Sequence of chain 1.A:
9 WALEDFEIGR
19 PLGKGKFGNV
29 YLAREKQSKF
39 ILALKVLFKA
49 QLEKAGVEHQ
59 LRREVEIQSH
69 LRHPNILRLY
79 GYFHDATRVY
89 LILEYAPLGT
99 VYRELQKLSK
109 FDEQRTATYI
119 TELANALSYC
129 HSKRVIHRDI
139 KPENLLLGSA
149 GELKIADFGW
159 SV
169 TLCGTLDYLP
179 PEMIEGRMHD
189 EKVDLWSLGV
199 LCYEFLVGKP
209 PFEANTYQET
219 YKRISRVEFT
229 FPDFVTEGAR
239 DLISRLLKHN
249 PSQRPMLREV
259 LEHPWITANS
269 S

This protein binds this small molecule.
Small molecule (SMILES): C[C@H]1C[C@](Cc2nc(Nc3nccs3)cc3ccccc23)(C(=O)O)CCN1Cc1cccc(Cl)c1F

Binding-site contacts:
Ligand atom C4 contacts residue PRO95 of chain 1.A at 3.9 Å (hydrophobic).
Ligand atom C17 contacts residue TYR93 of chain 1.A at 3.6 Å (hydrophobic).
Ligand atom C16 contacts residue LEU20 of chain 1.A at 3.9 Å (hydrophobic).
Ligand atom C18 contacts residue TYR93 of chain 1.A at 3.6 Å (hydrophobic).
Ligand atom C12 contacts residue ARG18 of chain 1.A at 3.9 Å.
Ligand atom C9 contacts residue ALA94 of chain 1.A at 3.8 Å (hydrophobic).
Ligand atom C17 contacts residue ALA94 of chain 1.A at 3.5 Å (hydrophobic).
Ligand atom C3 contacts residue ASN142 of chain 1.A at 3.4 Å.
Ligand atom C22 contacts residue THR98 of chain 1.A at 3.5 Å.
Ligand atom C18 contacts residue ALA94 of chain 1.A at 3.7 Å (hydrophobic).
Ligand atom N29 contacts residue LEU20 of chain 1.A at 3.8 Å.
Ligand atom N28 contacts residue ALA94 of chain 1.A at 2.9 Å (h-bond).
Ligand atom N28 contacts residue LEU144 of chain 1.A at 3.8 Å.
Ligand atom C9 contacts residue TYR93 of chain 1.A at 3.9 Å (hydrophobic).
Ligand atom C9 contacts residue GLU92 of chain 1.A at 3.4 Å.
Ligand atom N31 contacts residue ALA94 of chain 1.A at 2.8 Å (h-bond).
Ligand atom C9 contacts residue LEU144 of chain 1.A at 3.8 Å (hydrophobic).
Ligand atom C8 contacts residue ALA94 of chain 1.A at 3.2 Å (hydrophobic).
Ligand atom C11 contacts residue ARG18 of chain 1.A at 3.9 Å.
Ligand atom C4 contacts residue GLY97 of chain 1.A at 3.7 Å.
Ligand atom C9 contacts residue ALA41 of chain 1.A at 3.8 Å (hydrophobic).
Ligand atom C26 contacts residue LEU20 of chain 1.A at 3.7 Å (hydrophobic).
Ligand atom CL1 contacts residue LEU91 of chain 1.A at 3.7 Å.
Ligand atom C21 contacts residue LEU20 of chain 1.A at 3.5 Å (hydrophobic).
Ligand atom C7 contacts residue ALA154 of chain 1.A at 3.3 Å (hydrophobic).
Ligand atom N28 contacts residue GLU92 of chain 1.A at 4.0 Å.
Ligand atom C10 contacts residue LEU144 of chain 1.A at 3.8 Å (hydrophobic).
Ligand atom C8 contacts residue TYR93 of chain 1.A at 3.5 Å (hydrophobic).
Ligand atom C6 contacts residue GLU141 of chain 1.A at 3.9 Å.
Ligand atom N28 contacts residue TYR93 of chain 1.A at 3.5 Å.
Ligand atom C27 contacts residue LEU20 of chain 1.A at 3.9 Å (hydrophobic).
Ligand atom S35 contacts residue LEU20 of chain 1.A at 3.9 Å.
Ligand atom C20 contacts residue LEU144 of chain 1.A at 3.9 Å (hydrophobic).
Ligand atom F34 contacts residue LEU20 of chain 1.A at 3.4 Å.
Ligand atom C8 contacts residue GLY97 of chain 1.A at 3.6 Å.
Ligand atom N31 contacts residue TYR93 of chain 1.A at 3.2 Å.
Ligand atom F34 contacts residue VAL28 of chain 1.A at 3.6 Å.
Ligand atom C11 contacts residue GLY97 of chain 1.A at 3.7 Å.
Ligand atom C6 contacts residue ASN142 of chain 1.A at 3.7 Å.
Ligand atom O32 contacts residue THR98 of chain 1.A at 3.3 Å.